Sequence of chain 1.A:
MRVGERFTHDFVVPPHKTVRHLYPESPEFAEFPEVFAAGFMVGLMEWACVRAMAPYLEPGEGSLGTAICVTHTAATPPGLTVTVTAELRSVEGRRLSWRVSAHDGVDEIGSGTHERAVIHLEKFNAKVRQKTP

Binding-site contacts:
Ligand atom F contacts residue SER67 of chain 1.A at 4.5 Å.
Ligand atom OXT contacts residue ALA42 of chain 1.B at 2.9 Å (h-bond).
Ligand atom O contacts residue PHE40 of chain 1.B at 3.2 Å (h-bond).
Ligand atom C contacts residue VAL23 of chain 1.B at 3.7 Å (hydrophobic).
Ligand atom O contacts residue HIS76 of chain 1.B at 3.7 Å.
Ligand atom O contacts residue ALA42 of chain 1.B at 3.4 Å (h-bond).
Ligand atom OXT contacts residue GLU50 of chain 1.A at 3.0 Å (salt-bridge).
Ligand atom C contacts residue HIS76 of chain 1.B at 4.4 Å.
Ligand atom F contacts residue PHE36 of chain 1.B at 3.9 Å.
Ligand atom CH3 contacts residue PHE36 of chain 1.B at 4.3 Å (hydrophobic).
Ligand atom F contacts residue GLU50 of chain 1.A at 2.7 Å.
Ligand atom CH3 contacts residue GLU50 of chain 1.A at 3.7 Å.
Ligand atom C contacts residue GLU50 of chain 1.A at 3.9 Å.
Ligand atom F contacts residue ARG120 of chain 1.A at 3.4 Å.
Ligand atom OXT contacts residue VAL23 of chain 1.B at 4.0 Å.
Ligand atom OXT contacts residue ALA41 of chain 1.B at 3.7 Å.
Ligand atom C contacts residue PHE40 of chain 1.B at 4.3 Å (hydrophobic).
Ligand atom O contacts residue VAL23 of chain 1.B at 3.6 Å.
Ligand atom O contacts residue ALA41 of chain 1.B at 3.5 Å.
Ligand atom CH3 contacts residue VAL23 of chain 1.B at 4.1 Å (hydrophobic).
Ligand atom C contacts residue ALA41 of chain 1.B at 4.0 Å (hydrophobic).
Ligand atom CH3 contacts residue GLY69 of chain 1.A at 3.9 Å.
Ligand atom C contacts residue ALA42 of chain 1.B at 3.5 Å (hydrophobic).
Ligand atom F contacts residue GLY69 of chain 1.A at 3.0 Å.
Ligand atom O contacts residue VAL39 of chain 1.B at 4.2 Å.
Ligand atom CH3 contacts residue LEU68 of chain 1.A at 4.1 Å (hydrophobic).
Ligand atom F contacts residue LEU68 of chain 1.A at 3.8 Å.

Sequence of chain 1.B:
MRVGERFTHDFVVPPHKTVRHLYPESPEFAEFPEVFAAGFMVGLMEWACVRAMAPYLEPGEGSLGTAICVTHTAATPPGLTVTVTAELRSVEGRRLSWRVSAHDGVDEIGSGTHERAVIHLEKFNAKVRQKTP

The protein below binds the small molecule below.
Small molecule (SMILES): O=C(O)CF